Sequence of chain 2.A:
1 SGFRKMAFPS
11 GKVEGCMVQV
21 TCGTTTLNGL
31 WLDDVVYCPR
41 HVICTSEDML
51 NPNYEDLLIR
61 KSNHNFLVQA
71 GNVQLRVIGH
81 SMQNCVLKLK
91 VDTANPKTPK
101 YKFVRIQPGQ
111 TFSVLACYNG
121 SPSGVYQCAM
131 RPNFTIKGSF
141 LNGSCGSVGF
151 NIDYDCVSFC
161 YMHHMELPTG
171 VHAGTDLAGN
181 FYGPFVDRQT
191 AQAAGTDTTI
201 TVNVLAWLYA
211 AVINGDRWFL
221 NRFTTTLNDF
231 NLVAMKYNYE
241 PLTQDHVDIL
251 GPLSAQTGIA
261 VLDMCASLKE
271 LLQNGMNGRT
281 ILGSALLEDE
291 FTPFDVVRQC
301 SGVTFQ

A small-molecule ligand and the protein it binds are described below.
Small molecule (SMILES): CCNC(=O)[C@H](O)[C@H](C[C@@H]1CCNC1=O)NC(=O)[C@@H]1[C@@H]2[C@H](CN1C(=O)[C@@H](NC(=O)NC(C)(C)C)C(C)(C)C)C2(C)C

Binding-site contacts:
Ligand atom C16 contacts residue MET49 of chain 2.A at 3.5 Å (hydrophobic).
Ligand atom C3 contacts residue ASN142 of chain 2.A at 3.5 Å.
Ligand atom C24 contacts residue GLU166 of chain 2.A at 3.6 Å.
Ligand atom C8 contacts residue CYS145 of chain 2.A at 1.8 Å (hydrophobic).
Ligand atom O5 contacts residue GLY143 of chain 2.A at 2.7 Å (h-bond).
Ligand atom N10 contacts residue GLU166 of chain 2.A at 2.8 Å (salt-bridge).
Ligand atom O26 contacts residue PHE140 of chain 2.A at 3.6 Å.
Ligand atom C3 contacts residue GLY143 of chain 2.A at 3.5 Å.
Ligand atom C25 contacts residue HIS41 of chain 2.A at 3.6 Å.
Ligand atom C9 contacts residue GLU166 of chain 2.A at 3.5 Å.
Ligand atom C29 contacts residue GLN192 of chain 2.A at 3.5 Å.
Ligand atom O26 contacts residue HIS163 of chain 2.A at 2.5 Å (h-bond).
Ligand atom C14 contacts residue HIS164 of chain 2.A at 3.4 Å.
Ligand atom N23 contacts residue PHE140 of chain 2.A at 3.5 Å (h-bond).
Ligand atom C17 contacts residue CYS145 of chain 2.A at 2.7 Å (hydrophobic).
Ligand atom C13 contacts residue GLN189 of chain 2.A at 3.6 Å.
Ligand atom C19 contacts residue CYS145 of chain 2.A at 3.1 Å (hydrophobic).
Ligand atom O33 contacts residue MET165 of chain 2.A at 3.2 Å.
Ligand atom N8 contacts residue MET165 of chain 2.A at 3.6 Å.
Ligand atom C4 contacts residue THR26 of chain 2.A at 3.3 Å.
Ligand atom C1 contacts residue ASN142 of chain 2.A at 3.6 Å.
Ligand atom N23 contacts residue GLU166 of chain 2.A at 3.2 Å (salt-bridge).
Ligand atom C29 contacts residue THR190 of chain 2.A at 3.2 Å.
Ligand atom C28 contacts residue LEU167 of chain 2.A at 3.5 Å (hydrophobic).
Ligand atom C1 contacts residue GLY143 of chain 2.A at 3.6 Å.
Ligand atom C29 contacts residue MET165 of chain 2.A at 3.5 Å (hydrophobic).
Ligand atom N16 contacts residue HIS164 of chain 2.A at 2.8 Å (h-bond).
Ligand atom N16 contacts residue CYS145 of chain 2.A at 3.0 Å (h-bond).
Ligand atom O33 contacts residue GLU166 of chain 2.A at 2.8 Å (salt-bridge).
Ligand atom C15 contacts residue HIS164 of chain 2.A at 3.5 Å.
Ligand atom O9 contacts residue CYS145 of chain 2.A at 2.6 Å (h-bond).
Ligand atom O5 contacts residue CYS145 of chain 2.A at 2.9 Å (h-bond).
Ligand atom O9 contacts residue HIS41 of chain 2.A at 2.5 Å (h-bond).
Ligand atom C29 contacts residue ARG188 of chain 2.A at 3.4 Å.
Ligand atom C3 contacts residue THR26 of chain 2.A at 3.2 Å.
Ligand atom C24 contacts residue HIS163 of chain 2.A at 3.6 Å.
Ligand atom N8 contacts residue GLU166 of chain 2.A at 3.2 Å (salt-bridge).
Ligand atom O5 contacts residue SER144 of chain 2.A at 3.0 Å (h-bond).
Ligand atom C1 contacts residue CYS145 of chain 2.A at 2.8 Å (hydrophobic).
Ligand atom C23 contacts residue MET165 of chain 2.A at 3.5 Å (hydrophobic).

Sequence of chain 1.A:
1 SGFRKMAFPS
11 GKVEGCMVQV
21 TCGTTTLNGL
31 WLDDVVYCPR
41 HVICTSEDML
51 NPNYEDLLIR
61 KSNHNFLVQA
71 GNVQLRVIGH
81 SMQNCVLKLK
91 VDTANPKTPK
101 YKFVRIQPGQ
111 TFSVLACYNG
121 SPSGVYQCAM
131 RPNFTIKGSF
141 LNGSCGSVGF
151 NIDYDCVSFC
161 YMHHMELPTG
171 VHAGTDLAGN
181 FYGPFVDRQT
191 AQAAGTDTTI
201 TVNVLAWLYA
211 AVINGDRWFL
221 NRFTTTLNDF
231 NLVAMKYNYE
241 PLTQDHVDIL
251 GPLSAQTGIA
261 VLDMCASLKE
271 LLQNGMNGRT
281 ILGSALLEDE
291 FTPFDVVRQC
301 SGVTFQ